A protein and the small-molecule ligand that binds it are described below.
Small molecule (SMILES): CC(=O)N[C@@H]1[C@@H](O)[C@H](O)[C@@H](CO)O[C@H]1O

Binding-site contacts:
Ligand atom O5 contacts residue THR83 of chain 1.D at 3.2 Å (h-bond).
Ligand atom C5 contacts residue ASN81 of chain 1.D at 3.7 Å.
Ligand atom C6 contacts residue THR83 of chain 1.D at 3.5 Å.
Ligand atom C1 contacts residue ASN81 of chain 1.D at 1.4 Å.
Ligand atom C1 contacts residue THR83 of chain 1.D at 4.2 Å.
Ligand atom O7 contacts residue ASN81 of chain 1.D at 3.3 Å (h-bond).
Ligand atom C3 contacts residue ASN81 of chain 1.D at 3.8 Å.
Ligand atom O5 contacts residue ASN81 of chain 1.D at 2.3 Å (h-bond).
Ligand atom C2 contacts residue ASN81 of chain 1.D at 2.5 Å.
Ligand atom C7 contacts residue ASN81 of chain 1.D at 3.4 Å.
Ligand atom C4 contacts residue ASN81 of chain 1.D at 4.1 Å.
Ligand atom N2 contacts residue ASN81 of chain 1.D at 3.0 Å (h-bond).
Ligand atom C8 contacts residue ILE371 of chain 1.D at 4.2 Å (hydrophobic).
Ligand atom C5 contacts residue THR83 of chain 1.D at 3.7 Å.

Sequence of chain 1.D:
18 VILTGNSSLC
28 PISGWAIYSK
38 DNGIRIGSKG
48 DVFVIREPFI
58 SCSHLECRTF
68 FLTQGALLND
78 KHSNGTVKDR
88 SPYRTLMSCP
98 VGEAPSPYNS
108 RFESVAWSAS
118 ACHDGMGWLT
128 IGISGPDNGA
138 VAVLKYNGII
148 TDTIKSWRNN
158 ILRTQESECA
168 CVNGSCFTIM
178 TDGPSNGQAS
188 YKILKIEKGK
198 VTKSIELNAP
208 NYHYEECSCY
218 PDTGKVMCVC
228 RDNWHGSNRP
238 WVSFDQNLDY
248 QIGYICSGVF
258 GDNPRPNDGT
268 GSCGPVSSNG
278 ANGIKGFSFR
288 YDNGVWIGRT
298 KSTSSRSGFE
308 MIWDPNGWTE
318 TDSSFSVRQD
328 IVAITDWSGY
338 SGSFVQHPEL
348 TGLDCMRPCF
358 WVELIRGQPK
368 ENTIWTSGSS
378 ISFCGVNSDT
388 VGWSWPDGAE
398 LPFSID